Sequence of chain 1.B:
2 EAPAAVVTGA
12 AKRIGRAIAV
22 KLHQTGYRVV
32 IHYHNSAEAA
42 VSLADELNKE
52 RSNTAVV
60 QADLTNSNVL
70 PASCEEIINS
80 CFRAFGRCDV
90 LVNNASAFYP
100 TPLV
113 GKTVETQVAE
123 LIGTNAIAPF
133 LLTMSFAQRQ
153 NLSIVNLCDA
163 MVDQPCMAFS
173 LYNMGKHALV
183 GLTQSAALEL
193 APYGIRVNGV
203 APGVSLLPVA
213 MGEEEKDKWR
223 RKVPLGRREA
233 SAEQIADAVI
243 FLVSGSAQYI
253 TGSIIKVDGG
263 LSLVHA

This small molecule binds to this protein.
Small molecule (SMILES): Nc1nc2ccc(Cl)cc2[nH]1

Binding-site contacts:
Ligand atom CLA contacts residue PRO210 of chain 1.B at 4.0 Å.
Ligand atom CAK contacts residue NAP1 of chain 1.G at 3.8 Å.
Ligand atom CAI contacts residue SER95 of chain 1.B at 3.9 Å.
Ligand atom CAI contacts residue TYR174 of chain 1.B at 4.3 Å (hydrophobic).
Ligand atom NAG contacts residue NAP1 of chain 1.G at 2.8 Å (h-bond).
Ligand atom NAG contacts residue TYR174 of chain 1.B at 3.0 Å (h-bond).
Ligand atom CAC contacts residue NAP1 of chain 1.G at 3.2 Å.
Ligand atom CAI contacts residue NAP1 of chain 1.G at 3.2 Å.
Ligand atom CAJ contacts residue PHE97 of chain 1.B at 3.6 Å (hydrophobic).
Ligand atom NAF contacts residue NAP1 of chain 1.G at 3.2 Å (h-bond).
Ligand atom CAC contacts residue PHE97 of chain 1.B at 3.6 Å (hydrophobic).
Ligand atom NAG contacts residue SER95 of chain 1.B at 4.0 Å.
Ligand atom CLA contacts residue NAP1 of chain 1.G at 3.4 Å.
Ligand atom CAD contacts residue NAP1 of chain 1.G at 3.4 Å.
Ligand atom NAA contacts residue PHE97 of chain 1.B at 3.6 Å.
Ligand atom CAK contacts residue TYR174 of chain 1.B at 3.3 Å (hydrophobic).
Ligand atom CAJ contacts residue NAP1 of chain 1.G at 3.7 Å.
Ligand atom CAI contacts residue PHE97 of chain 1.B at 3.4 Å (hydrophobic).
Ligand atom NAA contacts residue NAP1 of chain 1.G at 3.2 Å (h-bond).
Ligand atom CAE contacts residue NAP1 of chain 1.G at 3.5 Å.
Ligand atom CLA contacts residue LEU209 of chain 1.B at 4.2 Å.
Ligand atom NAA contacts residue SER95 of chain 1.B at 2.9 Å (h-bond).
Ligand atom CAH contacts residue NAP1 of chain 1.G at 3.5 Å.
Ligand atom NAG contacts residue PHE97 of chain 1.B at 3.6 Å.
Ligand atom CAE contacts residue PHE97 of chain 1.B at 3.7 Å (hydrophobic).
Ligand atom NAF contacts residue PHE97 of chain 1.B at 3.8 Å.
Ligand atom CAD contacts residue PHE97 of chain 1.B at 3.5 Å (hydrophobic).
Ligand atom CAD contacts residue ASP161 of chain 1.B at 3.9 Å.
Ligand atom CAK contacts residue PHE97 of chain 1.B at 3.6 Å (hydrophobic).
Ligand atom CAD contacts residue TYR174 of chain 1.B at 3.1 Å (hydrophobic).
Ligand atom CAH contacts residue PHE97 of chain 1.B at 3.8 Å (hydrophobic).
Ligand atom CAC contacts residue TYR174 of chain 1.B at 4.4 Å (hydrophobic).